Binding-site contacts:
Ligand atom C1 contacts residue HIS78 of chain 1.B at 3.9 Å.
Ligand atom C4 contacts residue PHE57 of chain 1.B at 4.3 Å (hydrophobic).
Ligand atom O5 contacts residue SER77 of chain 1.B at 3.9 Å.
Ligand atom N2 contacts residue PRO53 of chain 1.B at 3.2 Å (h-bond).
Ligand atom O5 contacts residue HIS78 of chain 1.B at 2.9 Å (h-bond).
Ligand atom C2 contacts residue ASN75 of chain 1.B at 2.4 Å.
Ligand atom C8 contacts residue LYS159 of chain 1.B at 4.5 Å.
Ligand atom C1 contacts residue PRO53 of chain 1.B at 4.1 Å (hydrophobic).
Ligand atom C8 contacts residue PRO53 of chain 1.B at 3.7 Å (hydrophobic).
Ligand atom C5 contacts residue SER77 of chain 1.B at 3.8 Å.
Ligand atom C6 contacts residue HIS78 of chain 1.B at 3.4 Å.
Ligand atom C7 contacts residue PRO53 of chain 1.B at 4.2 Å (hydrophobic).
Ligand atom C1 contacts residue ASN75 of chain 1.B at 1.5 Å.
Ligand atom C3 contacts residue PRO53 of chain 1.B at 4.0 Å (hydrophobic).
Ligand atom C7 contacts residue ASN75 of chain 1.B at 3.4 Å.
Ligand atom O5 contacts residue PHE57 of chain 1.B at 4.3 Å.
Ligand atom C4 contacts residue ASN75 of chain 1.B at 4.3 Å.
Ligand atom C5 contacts residue HIS78 of chain 1.B at 3.7 Å.
Ligand atom C2 contacts residue PRO53 of chain 1.B at 4.0 Å (hydrophobic).
Ligand atom O7 contacts residue SER77 of chain 1.B at 4.3 Å.
Ligand atom O7 contacts residue ASN75 of chain 1.B at 3.5 Å (h-bond).
Ligand atom O6 contacts residue PHE57 of chain 1.B at 3.6 Å.
Ligand atom O5 contacts residue ASN75 of chain 1.B at 2.4 Å (h-bond).
Ligand atom C5 contacts residue ASN75 of chain 1.B at 3.7 Å.
Ligand atom N2 contacts residue ASN75 of chain 1.B at 2.9 Å (h-bond).
Ligand atom C2 contacts residue PHE57 of chain 1.B at 4.4 Å (hydrophobic).
Ligand atom C1 contacts residue PHE57 of chain 1.B at 4.2 Å (hydrophobic).
Ligand atom C8 contacts residue PHE54 of chain 1.B at 4.3 Å (hydrophobic).
Ligand atom C5 contacts residue PHE57 of chain 1.B at 4.3 Å (hydrophobic).
Ligand atom O6 contacts residue PHE58 of chain 1.B at 4.3 Å.
Ligand atom O6 contacts residue HIS78 of chain 1.B at 3.3 Å (h-bond).
Ligand atom C3 contacts residue ASN75 of chain 1.B at 3.8 Å.
Ligand atom C6 contacts residue SER77 of chain 1.B at 3.8 Å.
Ligand atom C8 contacts residue ASN75 of chain 1.B at 4.5 Å.
Ligand atom C1 contacts residue SER77 of chain 1.B at 3.9 Å.

Sequence of chain 1.B:
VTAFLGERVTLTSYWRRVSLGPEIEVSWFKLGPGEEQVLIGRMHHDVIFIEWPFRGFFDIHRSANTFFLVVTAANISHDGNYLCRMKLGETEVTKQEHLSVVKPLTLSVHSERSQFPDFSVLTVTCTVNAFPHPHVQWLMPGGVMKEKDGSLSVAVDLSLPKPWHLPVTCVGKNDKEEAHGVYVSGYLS

This small molecule binds to this protein.
Small molecule (SMILES): CC(=O)N[C@H]1[C@H](O[C@H]2[C@H](O)[C@@H](NC(C)=O)CO[C@@H]2CO)O[C@H](CO)[C@@H](O[C@@H]2O[C@H](CO[C@H]3O[C@H](CO[C@H]4O[C@H](CO)[C@@H](O)[C@H](O)[C@@H]4O)[C@@H](O)[C@H](O[C@H]4O[C@H](CO)[C@@H](O)[C@H](O)[C@@H]4O)[C@@H]3O)[C@@H](O)[C@H](O[C@H]3O[C@H](CO)[C@@H](O)[C@H](O)[C@@H]3O)[C@@H]2O)[C@@H]1O